Sequence of chain 1.C:
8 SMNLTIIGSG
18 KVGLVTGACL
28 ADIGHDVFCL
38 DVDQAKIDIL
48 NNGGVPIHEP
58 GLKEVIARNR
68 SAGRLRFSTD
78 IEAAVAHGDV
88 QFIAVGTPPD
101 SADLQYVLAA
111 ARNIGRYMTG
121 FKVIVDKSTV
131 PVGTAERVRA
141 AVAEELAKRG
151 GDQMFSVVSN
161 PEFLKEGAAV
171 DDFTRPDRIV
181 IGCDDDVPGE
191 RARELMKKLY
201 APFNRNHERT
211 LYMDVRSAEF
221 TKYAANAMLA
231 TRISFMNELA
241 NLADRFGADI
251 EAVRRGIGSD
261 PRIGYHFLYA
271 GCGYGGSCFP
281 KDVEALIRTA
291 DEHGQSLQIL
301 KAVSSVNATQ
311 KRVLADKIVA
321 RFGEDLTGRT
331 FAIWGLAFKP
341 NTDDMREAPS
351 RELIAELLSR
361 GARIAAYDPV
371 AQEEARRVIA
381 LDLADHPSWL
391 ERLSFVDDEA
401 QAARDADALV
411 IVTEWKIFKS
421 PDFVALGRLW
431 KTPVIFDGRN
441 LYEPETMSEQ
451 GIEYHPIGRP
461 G

Sequence of chain 1.D:
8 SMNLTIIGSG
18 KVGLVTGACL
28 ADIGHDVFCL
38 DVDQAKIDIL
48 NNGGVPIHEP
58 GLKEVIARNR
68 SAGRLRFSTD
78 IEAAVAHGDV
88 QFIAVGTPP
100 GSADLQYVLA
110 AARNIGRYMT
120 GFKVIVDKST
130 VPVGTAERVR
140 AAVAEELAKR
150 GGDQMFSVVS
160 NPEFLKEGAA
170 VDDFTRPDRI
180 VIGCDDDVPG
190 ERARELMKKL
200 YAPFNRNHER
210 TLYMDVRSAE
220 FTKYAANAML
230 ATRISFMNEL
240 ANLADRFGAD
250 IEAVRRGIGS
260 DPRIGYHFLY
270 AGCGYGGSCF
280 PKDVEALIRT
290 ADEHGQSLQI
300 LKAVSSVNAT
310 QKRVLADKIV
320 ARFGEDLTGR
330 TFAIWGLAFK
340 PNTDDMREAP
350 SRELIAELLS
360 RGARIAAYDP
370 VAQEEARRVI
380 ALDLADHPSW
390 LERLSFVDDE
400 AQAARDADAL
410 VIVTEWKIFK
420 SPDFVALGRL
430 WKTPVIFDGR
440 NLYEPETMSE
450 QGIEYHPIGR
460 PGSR

Binding-site contacts:
Ligand atom O3A contacts residue LYS339 of chain 1.D at 3.5 Å (salt-bridge).
Ligand atom C4' contacts residue LEU164 of chain 1.D at 3.4 Å (hydrophobic).
Ligand atom O2 contacts residue ARG439 of chain 1.D at 3.1 Å (salt-bridge).
Ligand atom O5' contacts residue CYS278 of chain 1.D at 3.3 Å.
Ligand atom O3' contacts residue ARG262 of chain 1.C at 3.0 Å (salt-bridge).
Ligand atom C5 contacts residue PHE267 of chain 1.D at 3.5 Å (hydrophobic).
Ligand atom O3D contacts residue PHE338 of chain 1.D at 3.1 Å (h-bond).
Ligand atom C4 contacts residue TYR269 of chain 1.D at 3.6 Å (hydrophobic).
Ligand atom O4D contacts residue TYR274 of chain 1.D at 3.4 Å.
Ligand atom C6' contacts residue CYS278 of chain 1.D at 3.2 Å (hydrophobic).
Ligand atom C6 contacts residue PHE267 of chain 1.D at 3.6 Å (hydrophobic).
Ligand atom O'Q contacts residue LYS18 of chain 1.D at 3.0 Å (salt-bridge).
Ligand atom C1' contacts residue PHE279 of chain 1.D at 3.5 Å (hydrophobic).
Ligand atom O4 contacts residue LEU268 of chain 1.D at 3.4 Å (h-bond).
Ligand atom O'P contacts residue LYS222 of chain 1.D at 2.8 Å (salt-bridge).
Ligand atom O4' contacts residue LEU164 of chain 1.D at 2.7 Å (h-bond).
Ligand atom C4' contacts residue LYS222 of chain 1.D at 3.4 Å.
Ligand atom O'Q contacts residue GLU162 of chain 1.D at 3.0 Å (salt-bridge).
Ligand atom N3 contacts residue TYR269 of chain 1.D at 2.9 Å (h-bond).
Ligand atom O3D contacts residue TYR274 of chain 1.D at 3.5 Å.
Ligand atom O2A contacts residue PHE267 of chain 1.D at 3.2 Å.
Ligand atom O2A contacts residue PHE279 of chain 1.D at 3.6 Å.
Ligand atom O2B contacts residue LYS339 of chain 1.D at 2.7 Å (salt-bridge).
Ligand atom O4 contacts residue PHE267 of chain 1.D at 3.2 Å.
Ligand atom O3D contacts residue GLY275 of chain 1.D at 3.0 Å (h-bond).
Ligand atom O1B contacts residue CYS278 of chain 1.D at 3.6 Å.
Ligand atom C6 contacts residue ILE233 of chain 1.D at 3.5 Å (hydrophobic).
Ligand atom O'Q contacts residue CYS278 of chain 1.D at 3.0 Å (h-bond).
Ligand atom O4' contacts residue PHE163 of chain 1.D at 3.0 Å.
Ligand atom O4 contacts residue TYR269 of chain 1.D at 2.8 Å (h-bond).
Ligand atom O1A contacts residue LYS339 of chain 1.D at 3.1 Å (salt-bridge).
Ligand atom N1 contacts residue ILE233 of chain 1.D at 3.6 Å.
Ligand atom O4' contacts residue LYS222 of chain 1.D at 3.4 Å (salt-bridge).
Ligand atom O4' contacts residue GLU162 of chain 1.D at 3.1 Å (salt-bridge).
Ligand atom O2B contacts residue GLU166 of chain 1.D at 3.0 Å (salt-bridge).
Ligand atom O'P contacts residue ASN226 of chain 1.D at 3.0 Å (h-bond).
Ligand atom C5' contacts residue LEU164 of chain 1.D at 3.3 Å (hydrophobic).
Ligand atom C6' contacts residue GLU162 of chain 1.D at 3.5 Å.
Ligand atom C6' contacts residue LYS222 of chain 1.D at 3.5 Å.
Ligand atom O2' contacts residue ARG262 of chain 1.C at 2.9 Å (salt-bridge).

This protein binds this small molecule.
Small molecule (SMILES): O=C(O)[C@H]1O[C@H](O[P](=O)(O)O[P](=O)(O)OC[C@H]2O[C@@H](n3ccc(=O)[nH]c3=O)[C@H](O)[C@@H]2O)[C@H](O)[C@@H](O)[C@@H]1O